Binding-site contacts:
Ligand atom C25 contacts residue LYS43 of chain 1.D at 3.4 Å.
Ligand atom N1 contacts residue GLU62 of chain 1.D at 2.7 Å (salt-bridge).
Ligand atom N1 contacts residue TYR45 of chain 1.D at 3.4 Å.
Ligand atom O44 contacts residue LYS43 of chain 1.D at 3.0 Å (salt-bridge).
Ligand atom C11 contacts residue LEU72 of chain 1.D at 3.8 Å (hydrophobic).
Ligand atom C14 contacts residue LYS43 of chain 1.D at 3.9 Å.
Ligand atom N4 contacts residue PHE44 of chain 1.D at 3.8 Å.
Ligand atom O42 contacts residue LYS35 of chain 1.D at 3.3 Å.
Ligand atom CL9 contacts residue MET39 of chain 1.D at 3.5 Å.
Ligand atom C14 contacts residue PHE42 of chain 1.D at 3.8 Å (hydrophobic).
Ligand atom C14 contacts residue THR41 of chain 1.D at 3.9 Å.
Ligand atom C17 contacts residue TYR45 of chain 1.D at 3.7 Å (hydrophobic).
Ligand atom CL8 contacts residue ARG38 of chain 1.D at 3.2 Å.
Ligand atom C27 contacts residue PHE42 of chain 1.D at 3.6 Å (hydrophobic).
Ligand atom C30 contacts residue LEU72 of chain 1.D at 3.5 Å (hydrophobic).
Ligand atom C38 contacts residue LYS43 of chain 1.D at 3.8 Å.
Ligand atom CL8 contacts residue MET39 of chain 1.D at 3.9 Å.
Ligand atom C17 contacts residue PRO65 of chain 1.D at 3.7 Å (hydrophobic).
Ligand atom C22 contacts residue THR41 of chain 1.D at 3.5 Å.
Ligand atom O43 contacts residue LEU72 of chain 1.D at 3.0 Å (h-bond).
Ligand atom N4 contacts residue PRO65 of chain 1.D at 3.8 Å.
Ligand atom O40 contacts residue PRO34 of chain 1.D at 3.2 Å.
Ligand atom C20 contacts residue PRO34 of chain 1.D at 3.6 Å (hydrophobic).
Ligand atom O44 contacts residue PHE42 of chain 1.D at 3.4 Å.
Ligand atom N1 contacts residue PRO65 of chain 1.D at 3.4 Å.
Ligand atom C17 contacts residue GLU62 of chain 1.D at 3.5 Å.
Ligand atom N4 contacts residue GLU62 of chain 1.D at 2.9 Å (salt-bridge).
Ligand atom N4 contacts residue LYS43 of chain 1.D at 3.0 Å (salt-bridge).
Ligand atom O41 contacts residue PRO34 of chain 1.D at 3.9 Å.
Ligand atom C38 contacts residue TYR45 of chain 1.D at 3.6 Å (hydrophobic).
Ligand atom O41 contacts residue ARG38 of chain 1.D at 3.4 Å.
Ligand atom O40 contacts residue LYS35 of chain 1.D at 3.4 Å (salt-bridge).
Ligand atom C28 contacts residue PHE42 of chain 1.D at 3.7 Å (hydrophobic).
Ligand atom N4 contacts residue TYR45 of chain 1.D at 3.9 Å.
Ligand atom O44 contacts residue THR41 of chain 1.D at 3.1 Å (h-bond).
Ligand atom C36 contacts residue LYS43 of chain 1.D at 3.7 Å.
Ligand atom N2 contacts residue LYS43 of chain 1.D at 3.5 Å (salt-bridge).
Ligand atom C35 contacts residue LYS35 of chain 1.D at 3.8 Å.
Ligand atom C38 contacts residue THR111 of chain 1.D at 3.7 Å.
Ligand atom C15 contacts residue THR41 of chain 1.D at 3.7 Å.

A small-molecule ligand and the protein it binds are described below.
Small molecule (SMILES): [H]/N=C(\N)N[C@H](CC(C)C)C(=O)NCC(=O)N1CCC(c2cc(-c3ccc(OCc4ccc(C(=O)O)o4)c(Cl)c3Cl)nn2C)CC1

Sequence of chain 1.D:
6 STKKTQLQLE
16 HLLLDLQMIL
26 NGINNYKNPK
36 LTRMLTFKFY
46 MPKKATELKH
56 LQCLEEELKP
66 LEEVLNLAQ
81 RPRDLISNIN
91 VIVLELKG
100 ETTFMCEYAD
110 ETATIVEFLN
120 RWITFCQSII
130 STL